The protein below binds the small molecule below.
Small molecule (SMILES): Cc1c(C(=O)NCc2cccc3ccccc23)oc2cccc(OC3CCNCC3)c12

Sequence of chain 1.C:
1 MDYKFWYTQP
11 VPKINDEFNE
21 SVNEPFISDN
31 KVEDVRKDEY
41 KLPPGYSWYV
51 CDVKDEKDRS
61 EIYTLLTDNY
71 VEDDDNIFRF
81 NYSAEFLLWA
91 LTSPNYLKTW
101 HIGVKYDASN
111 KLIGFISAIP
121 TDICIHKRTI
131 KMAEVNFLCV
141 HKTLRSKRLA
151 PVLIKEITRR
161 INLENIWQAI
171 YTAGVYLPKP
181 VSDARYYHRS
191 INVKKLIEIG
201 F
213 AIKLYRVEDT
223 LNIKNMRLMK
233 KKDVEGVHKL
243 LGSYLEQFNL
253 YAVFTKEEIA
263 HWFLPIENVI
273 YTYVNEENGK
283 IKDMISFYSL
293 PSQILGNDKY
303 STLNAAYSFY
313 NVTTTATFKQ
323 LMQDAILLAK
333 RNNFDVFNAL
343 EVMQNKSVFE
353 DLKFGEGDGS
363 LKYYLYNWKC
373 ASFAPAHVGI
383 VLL

Binding-site contacts:
Ligand atom C11 contacts residue LEU385 of chain 1.C at 3.5 Å (hydrophobic).
Ligand atom C22 contacts residue GLU72 of chain 1.C at 3.7 Å.
Ligand atom C23 contacts residue PHE80 of chain 1.C at 3.8 Å (hydrophobic).
Ligand atom C23 contacts residue VAL71 of chain 1.C at 3.7 Å (hydrophobic).
Ligand atom O1 contacts residue LEU363 of chain 1.C at 3.8 Å.
Ligand atom C10 contacts residue LEU385 of chain 1.C at 3.1 Å (hydrophobic).
Ligand atom C21 contacts residue PHE80 of chain 1.C at 3.5 Å (hydrophobic).
Ligand atom C3 contacts residue TYR186 of chain 1.C at 3.7 Å (hydrophobic).
Ligand atom C4 contacts residue TYR309 of chain 1.C at 3.7 Å (hydrophobic).
Ligand atom C21 contacts residue PHE78 of chain 1.C at 3.7 Å (hydrophobic).
Ligand atom C11 contacts residue PHE80 of chain 1.C at 3.9 Å (hydrophobic).
Ligand atom O contacts residue TYR186 of chain 1.C at 3.5 Å.
Ligand atom C4 contacts residue TYR186 of chain 1.C at 3.4 Å (hydrophobic).
Ligand atom N contacts residue LEU385 of chain 1.C at 3.1 Å (h-bond).
Ligand atom C11 contacts residue TYR82 of chain 1.C at 3.4 Å (hydrophobic).
Ligand atom C11 contacts residue LEU292 of chain 1.C at 3.8 Å (hydrophobic).
Ligand atom N1 contacts residue TYR186 of chain 1.C at 3.5 Å.
Ligand atom C19 contacts residue SER294 of chain 1.C at 3.8 Å.
Ligand atom C22 contacts residue PHE80 of chain 1.C at 3.5 Å (hydrophobic).
Ligand atom C25 contacts residue ASP73 of chain 1.C at 3.6 Å.
Ligand atom C23 contacts residue GLU72 of chain 1.C at 3.5 Å.
Ligand atom C5 contacts residue TYR309 of chain 1.C at 3.5 Å (hydrophobic).
Ligand atom O2 contacts residue TYR186 of chain 1.C at 3.5 Å (h-bond).
Ligand atom C9 contacts residue LEU385 of chain 1.C at 3.4 Å (hydrophobic).
Ligand atom C9 contacts residue LEU363 of chain 1.C at 3.8 Å (hydrophobic).
Ligand atom N contacts residue TYR82 of chain 1.C at 3.1 Å (h-bond).
Ligand atom C22 contacts residue VAL71 of chain 1.C at 3.5 Å (hydrophobic).
Ligand atom C12 contacts residue TYR290 of chain 1.C at 3.2 Å (hydrophobic).
Ligand atom C14 contacts residue TYR186 of chain 1.C at 3.5 Å (hydrophobic).
Ligand atom C9 contacts residue THR172 of chain 1.C at 3.8 Å.
Ligand atom C21 contacts residue SER294 of chain 1.C at 3.4 Å.
Ligand atom C24 contacts residue ASP73 of chain 1.C at 3.6 Å.
Ligand atom C19 contacts residue PHE78 of chain 1.C at 3.5 Å (hydrophobic).
Ligand atom C23 contacts residue ASP73 of chain 1.C at 3.5 Å.
Ligand atom C2 contacts residue TYR186 of chain 1.C at 3.6 Å (hydrophobic).
Ligand atom C20 contacts residue PHE78 of chain 1.C at 3.9 Å (hydrophobic).
Ligand atom C contacts residue PHE80 of chain 1.C at 3.8 Å (hydrophobic).
Ligand atom C6 contacts residue TYR309 of chain 1.C at 3.8 Å (hydrophobic).
Ligand atom C22 contacts residue ASP73 of chain 1.C at 3.6 Å.
Ligand atom C12 contacts residue LEU385 of chain 1.C at 3.6 Å (hydrophobic).